A protein and the small-molecule ligand that binds it are described below.
Small molecule (SMILES): CC(=O)N[C@@H]1[C@@H](O)[C@H](O)[C@@H](CO)O[C@H]1O

Sequence of chain 1.B:
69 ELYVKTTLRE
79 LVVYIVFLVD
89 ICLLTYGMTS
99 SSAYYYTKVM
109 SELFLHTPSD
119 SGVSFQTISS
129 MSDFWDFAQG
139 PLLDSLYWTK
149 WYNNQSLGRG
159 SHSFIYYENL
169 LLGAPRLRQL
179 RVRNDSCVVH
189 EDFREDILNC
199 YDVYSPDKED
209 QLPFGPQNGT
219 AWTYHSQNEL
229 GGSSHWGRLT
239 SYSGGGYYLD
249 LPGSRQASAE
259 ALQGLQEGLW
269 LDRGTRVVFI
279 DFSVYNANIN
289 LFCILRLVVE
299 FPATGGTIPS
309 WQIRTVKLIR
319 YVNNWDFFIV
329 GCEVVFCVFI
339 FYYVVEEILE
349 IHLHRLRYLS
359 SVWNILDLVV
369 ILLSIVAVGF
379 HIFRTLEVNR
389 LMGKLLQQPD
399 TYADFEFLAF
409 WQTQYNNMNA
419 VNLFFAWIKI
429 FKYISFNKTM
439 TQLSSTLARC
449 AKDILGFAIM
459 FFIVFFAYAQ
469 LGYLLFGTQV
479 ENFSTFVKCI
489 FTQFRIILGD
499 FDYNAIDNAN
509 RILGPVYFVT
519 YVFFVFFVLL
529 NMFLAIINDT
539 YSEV

Binding-site contacts:
Ligand atom C4 contacts residue ASN152 of chain 1.B at 4.3 Å.
Ligand atom C2 contacts residue ASN152 of chain 1.B at 2.4 Å.
Ligand atom C3 contacts residue ASN152 of chain 1.B at 3.8 Å.
Ligand atom O5 contacts residue LYS148 of chain 1.B at 4.2 Å.
Ligand atom O6 contacts residue ASN152 of chain 1.B at 3.0 Å (h-bond).
Ligand atom C5 contacts residue ASN152 of chain 1.B at 3.7 Å.
Ligand atom C8 contacts residue ASN152 of chain 1.B at 3.6 Å.
Ligand atom O7 contacts residue ASN152 of chain 1.B at 4.2 Å.
Ligand atom C1 contacts residue LYS148 of chain 1.B at 4.2 Å.
Ligand atom C6 contacts residue ASN152 of chain 1.B at 4.4 Å.
Ligand atom N2 contacts residue ASN152 of chain 1.B at 2.8 Å (h-bond).
Ligand atom C1 contacts residue ASN152 of chain 1.B at 1.4 Å.
Ligand atom O5 contacts residue ASN152 of chain 1.B at 2.5 Å (h-bond).
Ligand atom C7 contacts residue ASN152 of chain 1.B at 3.4 Å.